Binding-site contacts:
Ligand atom C8 contacts residue TYR487 of chain 1.B at 4.5 Å (hydrophobic).
Ligand atom C3 contacts residue ASN219 of chain 1.B at 3.8 Å.
Ligand atom O6 contacts residue LYS258 of chain 1.B at 3.6 Å.
Ligand atom C6 contacts residue LYS258 of chain 1.B at 3.8 Å.
Ligand atom C5 contacts residue ASN219 of chain 1.B at 3.7 Å.
Ligand atom C5 contacts residue LYS258 of chain 1.B at 4.1 Å.
Ligand atom N2 contacts residue ASN219 of chain 1.B at 2.8 Å (h-bond).
Ligand atom C2 contacts residue THR256 of chain 1.B at 4.1 Å.
Ligand atom C7 contacts residue ASN219 of chain 1.B at 3.4 Å.
Ligand atom C8 contacts residue HIS77 of chain 1.B at 4.4 Å.
Ligand atom C7 contacts residue THR255 of chain 1.B at 4.0 Å.
Ligand atom O6 contacts residue VAL257 of chain 1.B at 2.9 Å.
Ligand atom C1 contacts residue THR256 of chain 1.B at 3.7 Å.
Ligand atom O5 contacts residue VAL257 of chain 1.B at 3.4 Å.
Ligand atom C1 contacts residue VAL257 of chain 1.B at 4.3 Å (hydrophobic).
Ligand atom O7 contacts residue THR256 of chain 1.B at 4.3 Å.
Ligand atom C5 contacts residue VAL257 of chain 1.B at 4.3 Å (hydrophobic).
Ligand atom O6 contacts residue TYR487 of chain 1.B at 3.9 Å.
Ligand atom C8 contacts residue ASN219 of chain 1.B at 4.4 Å.
Ligand atom C6 contacts residue VAL257 of chain 1.B at 4.0 Å (hydrophobic).
Ligand atom O7 contacts residue THR255 of chain 1.B at 3.4 Å.
Ligand atom C2 contacts residue ASN219 of chain 1.B at 2.4 Å.
Ligand atom O5 contacts residue ASN219 of chain 1.B at 2.5 Å (h-bond).
Ligand atom C1 contacts residue LYS258 of chain 1.B at 4.2 Å.
Ligand atom C6 contacts residue TYR487 of chain 1.B at 4.4 Å (hydrophobic).
Ligand atom O7 contacts residue ASN219 of chain 1.B at 3.6 Å.
Ligand atom O5 contacts residue LYS258 of chain 1.B at 3.3 Å (salt-bridge).
Ligand atom O5 contacts residue THR256 of chain 1.B at 3.7 Å.
Ligand atom C8 contacts residue THR255 of chain 1.B at 4.4 Å.
Ligand atom C4 contacts residue ASN219 of chain 1.B at 4.3 Å.
Ligand atom C1 contacts residue ASN219 of chain 1.B at 1.4 Å.

Sequence of chain 1.B:
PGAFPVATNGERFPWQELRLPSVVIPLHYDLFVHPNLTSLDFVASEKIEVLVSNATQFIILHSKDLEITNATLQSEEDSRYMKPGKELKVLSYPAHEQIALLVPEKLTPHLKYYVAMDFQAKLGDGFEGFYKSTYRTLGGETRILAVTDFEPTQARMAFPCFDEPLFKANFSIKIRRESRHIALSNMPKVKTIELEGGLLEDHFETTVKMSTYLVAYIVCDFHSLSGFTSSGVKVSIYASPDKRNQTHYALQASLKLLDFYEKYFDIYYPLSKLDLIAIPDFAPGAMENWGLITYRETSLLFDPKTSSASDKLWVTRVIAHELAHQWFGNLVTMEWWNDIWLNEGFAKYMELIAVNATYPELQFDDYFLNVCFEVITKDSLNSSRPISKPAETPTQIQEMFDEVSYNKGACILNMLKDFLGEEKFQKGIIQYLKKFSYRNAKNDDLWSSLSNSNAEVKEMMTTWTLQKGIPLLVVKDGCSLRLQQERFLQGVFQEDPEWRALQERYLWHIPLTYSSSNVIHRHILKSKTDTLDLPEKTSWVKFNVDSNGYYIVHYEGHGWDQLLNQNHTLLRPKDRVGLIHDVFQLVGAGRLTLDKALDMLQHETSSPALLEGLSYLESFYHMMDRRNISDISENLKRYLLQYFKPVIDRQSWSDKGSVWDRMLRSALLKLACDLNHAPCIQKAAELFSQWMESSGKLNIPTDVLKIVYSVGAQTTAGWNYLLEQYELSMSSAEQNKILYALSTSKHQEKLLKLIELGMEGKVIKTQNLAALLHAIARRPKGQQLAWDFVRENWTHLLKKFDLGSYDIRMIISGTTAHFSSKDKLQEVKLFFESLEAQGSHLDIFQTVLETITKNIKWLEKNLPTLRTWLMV

The small molecule below binds the protein below.
Small molecule (SMILES): CC(=O)N[C@H]1[C@H](O[C@H]2[C@H](O)[C@@H](NC(C)=O)CO[C@@H]2CO)O[C@H](CO)[C@@H](O)[C@@H]1O